Sequence of chain 1.A:
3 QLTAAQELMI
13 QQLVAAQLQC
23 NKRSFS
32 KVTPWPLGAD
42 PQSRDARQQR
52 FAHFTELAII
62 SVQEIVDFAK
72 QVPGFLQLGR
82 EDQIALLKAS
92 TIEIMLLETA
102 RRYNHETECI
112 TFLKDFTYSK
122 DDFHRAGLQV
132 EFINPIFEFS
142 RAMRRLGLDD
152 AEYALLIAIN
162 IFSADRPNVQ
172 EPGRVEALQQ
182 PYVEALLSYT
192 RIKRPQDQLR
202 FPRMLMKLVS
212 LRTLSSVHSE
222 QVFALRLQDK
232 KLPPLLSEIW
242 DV

A small-molecule ligand and the protein it binds are described below.
Small molecule (SMILES): O=C(O)Cc1ccc(COc2cccc(-c3c(Cc4ccccc4)cnc4c(C(F)(F)F)cccc34)c2)cc1

Binding-site contacts:
Ligand atom C22 contacts residue PHE113 of chain 1.A at 3.8 Å (hydrophobic).
Ligand atom F3 contacts residue HIS219 of chain 1.A at 3.1 Å.
Ligand atom C39 contacts residue PHE55 of chain 1.A at 3.7 Å (hydrophobic).
Ligand atom O23 contacts residue PHE113 of chain 1.A at 3.6 Å.
Ligand atom F3 contacts residue TRP241 of chain 1.A at 3.2 Å.
Ligand atom O23 contacts residue LEU58 of chain 1.A at 3.5 Å.
Ligand atom N34 contacts residue HIS219 of chain 1.A at 3.2 Å (h-bond).
Ligand atom C16 contacts residue LEU58 of chain 1.A at 3.4 Å (hydrophobic).
Ligand atom C38 contacts residue THR56 of chain 1.A at 3.7 Å.
Ligand atom O13 contacts residue LEU114 of chain 1.A at 3.5 Å.
Ligand atom C15 contacts residue GLU65 of chain 1.A at 3.7 Å.
Ligand atom O13 contacts residue ASN23 of chain 1.A at 2.9 Å (h-bond).
Ligand atom C21 contacts residue PHE113 of chain 1.A at 3.6 Å (hydrophobic).
Ligand atom F2 contacts residue GLN222 of chain 1.A at 3.6 Å.
Ligand atom F3 contacts residue VAL223 of chain 1.A at 3.5 Å.
Ligand atom C14 contacts residue ASN23 of chain 1.A at 3.8 Å.
Ligand atom F1 contacts residue LEU233 of chain 1.A at 3.4 Å.
Ligand atom C9 contacts residue THR100 of chain 1.A at 3.5 Å.
Ligand atom C27 contacts residue PHE55 of chain 1.A at 3.6 Å (hydrophobic).
Ligand atom C15 contacts residue ARG103 of chain 1.A at 3.6 Å.
Ligand atom C15 contacts residue ASN23 of chain 1.A at 3.8 Å.
Ligand atom O13 contacts residue ARG103 of chain 1.A at 3.1 Å (salt-bridge).
Ligand atom C14 contacts residue LEU114 of chain 1.A at 3.6 Å (hydrophobic).
Ligand atom F1 contacts residue LEU226 of chain 1.A at 3.3 Å.
Ligand atom O12 contacts residue LEU114 of chain 1.A at 2.8 Å (h-bond).
Ligand atom C21 contacts residue SER62 of chain 1.A at 3.6 Å.
Ligand atom C16 contacts residue SER62 of chain 1.A at 3.8 Å.
Ligand atom C5 contacts residue ILE137 of chain 1.A at 3.7 Å (hydrophobic).
Ligand atom C5 contacts residue PHE133 of chain 1.A at 3.7 Å (hydrophobic).
Ligand atom F2 contacts residue HIS219 of chain 1.A at 3.4 Å.
Ligand atom O12 contacts residue ARG103 of chain 1.A at 3.0 Å (salt-bridge).
Ligand atom C6 contacts residue ILE137 of chain 1.A at 3.4 Å (hydrophobic).
Ligand atom C11 contacts residue MET96 of chain 1.A at 3.6 Å (hydrophobic).
Ligand atom C33 contacts residue HIS219 of chain 1.A at 3.6 Å.
Ligand atom C26 contacts residue PHE113 of chain 1.A at 3.6 Å (hydrophobic).
Ligand atom O12 contacts residue PHE113 of chain 1.A at 3.5 Å.
Ligand atom F3 contacts residue LEU233 of chain 1.A at 3.5 Å.
Ligand atom C14 contacts residue ARG103 of chain 1.A at 3.1 Å.
Ligand atom C7 contacts residue PHE124 of chain 1.A at 3.4 Å (hydrophobic).
Ligand atom C8 contacts residue THR100 of chain 1.A at 3.5 Å.